Binding-site contacts:
Ligand atom C5 contacts residue ASN155 of chain 3.A at 3.1 Å.
Ligand atom C7 contacts residue THR157 of chain 3.A at 3.9 Å.
Ligand atom C6 contacts residue ASN40 of chain 3.B at 3.2 Å.
Ligand atom C8 contacts residue THR157 of chain 3.A at 3.7 Å.
Ligand atom C2 contacts residue THR157 of chain 3.A at 4.1 Å.
Ligand atom C4 contacts residue ASN155 of chain 3.A at 4.0 Å.
Ligand atom C1 contacts residue ASN155 of chain 3.A at 1.3 Å.
Ligand atom N2 contacts residue ASN155 of chain 3.A at 3.4 Å (h-bond).
Ligand atom O6 contacts residue THR41 of chain 3.B at 3.6 Å.
Ligand atom N2 contacts residue THR157 of chain 3.A at 3.2 Å (h-bond).
Ligand atom C2 contacts residue ASN155 of chain 3.A at 2.7 Å.
Ligand atom O6 contacts residue ASN155 of chain 3.A at 4.2 Å.
Ligand atom C6 contacts residue ASN155 of chain 3.A at 4.0 Å.
Ligand atom C3 contacts residue ASN155 of chain 3.A at 3.8 Å.
Ligand atom O6 contacts residue ASN40 of chain 3.B at 2.5 Å (h-bond).
Ligand atom C1 contacts residue THR157 of chain 3.A at 4.0 Å.
Ligand atom C7 contacts residue ASN155 of chain 3.A at 4.2 Å.
Ligand atom O5 contacts residue VAL158 of chain 3.A at 4.5 Å.
Ligand atom O6 contacts residue VAL158 of chain 3.A at 3.6 Å.
Ligand atom O5 contacts residue ASN155 of chain 3.A at 1.8 Å (h-bond).
Ligand atom O7 contacts residue ASN155 of chain 3.A at 4.4 Å.

Sequence of chain 3.B:
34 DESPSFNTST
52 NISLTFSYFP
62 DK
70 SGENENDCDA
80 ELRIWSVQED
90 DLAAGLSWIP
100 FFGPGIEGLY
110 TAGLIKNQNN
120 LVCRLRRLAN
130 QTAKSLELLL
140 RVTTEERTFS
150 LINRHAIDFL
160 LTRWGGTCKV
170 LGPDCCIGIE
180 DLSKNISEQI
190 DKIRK

Sequence of chain 3.A:
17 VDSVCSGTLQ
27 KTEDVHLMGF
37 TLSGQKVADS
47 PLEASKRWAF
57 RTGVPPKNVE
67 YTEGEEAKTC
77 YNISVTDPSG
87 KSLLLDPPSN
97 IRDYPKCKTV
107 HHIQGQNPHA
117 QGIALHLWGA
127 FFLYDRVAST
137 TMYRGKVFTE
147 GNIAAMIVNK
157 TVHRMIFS

A small-molecule ligand and the protein it binds are described below.
Small molecule (SMILES): CC(=O)N[C@H]1[C@H](O[C@H]2[C@H](O)[C@@H](NC(C)=O)CO[C@@H]2CO)O[C@H](CO)[C@@H](O)[C@@H]1O